Sequence of chain 4.Q:
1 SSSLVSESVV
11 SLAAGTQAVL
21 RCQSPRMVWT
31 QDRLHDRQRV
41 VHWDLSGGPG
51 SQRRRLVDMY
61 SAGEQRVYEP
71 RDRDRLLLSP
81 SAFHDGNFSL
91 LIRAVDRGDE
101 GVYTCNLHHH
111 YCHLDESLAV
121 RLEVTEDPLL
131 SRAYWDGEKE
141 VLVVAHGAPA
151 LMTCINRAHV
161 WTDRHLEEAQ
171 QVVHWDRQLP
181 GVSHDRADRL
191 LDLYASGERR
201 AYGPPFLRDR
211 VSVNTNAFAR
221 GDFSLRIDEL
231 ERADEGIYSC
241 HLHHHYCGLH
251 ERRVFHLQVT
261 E

Binding-site contacts:
Ligand atom O7 contacts residue ASN87 of chain 4.Q at 3.9 Å.
Ligand atom C4 contacts residue ASN87 of chain 4.Q at 4.2 Å.
Ligand atom O4 contacts residue LEU151 of chain 4.Q at 3.7 Å.
Ligand atom O5 contacts residue ASN87 of chain 4.Q at 2.3 Å (h-bond).
Ligand atom C5 contacts residue ASN87 of chain 4.Q at 3.7 Å.
Ligand atom C4 contacts residue LEU151 of chain 4.Q at 4.4 Å (hydrophobic).
Ligand atom C7 contacts residue ASN87 of chain 4.Q at 3.6 Å.
Ligand atom C6 contacts residue LEU151 of chain 4.Q at 3.8 Å (hydrophobic).
Ligand atom N2 contacts residue ASN87 of chain 4.Q at 2.9 Å (h-bond).
Ligand atom C5 contacts residue LEU151 of chain 4.Q at 4.1 Å (hydrophobic).
Ligand atom O7 contacts residue ASP85 of chain 4.Q at 4.3 Å.
Ligand atom C3 contacts residue ASN87 of chain 4.Q at 3.7 Å.
Ligand atom C1 contacts residue SER89 of chain 4.Q at 4.5 Å.
Ligand atom O6 contacts residue LEU151 of chain 4.Q at 3.4 Å.
Ligand atom C2 contacts residue ASN87 of chain 4.Q at 2.4 Å.
Ligand atom O5 contacts residue SER89 of chain 4.Q at 4.1 Å.
Ligand atom C5 contacts residue SER89 of chain 4.Q at 4.3 Å.
Ligand atom O5 contacts residue SER79 of chain 4.Q at 4.4 Å.
Ligand atom C1 contacts residue ASN87 of chain 4.Q at 1.4 Å.

This protein binds this small molecule.
Small molecule (SMILES): CC(=O)N[C@@H]1[C@@H](O)[C@H](O)[C@@H](CO)O[C@H]1O